Sequence of chain 16.E:
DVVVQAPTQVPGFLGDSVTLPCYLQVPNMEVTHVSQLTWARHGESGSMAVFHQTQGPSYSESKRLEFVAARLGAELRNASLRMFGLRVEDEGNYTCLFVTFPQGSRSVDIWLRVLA

Binding-site contacts:
Ligand atom O5 contacts residue ASN93 of chain 16.E at 2.3 Å (h-bond).
Ligand atom O5 contacts residue TRP111 of chain 16.E at 4.3 Å.
Ligand atom C4 contacts residue TRP111 of chain 16.E at 4.0 Å (hydrophobic).
Ligand atom C2 contacts residue TRP111 of chain 16.E at 4.1 Å (hydrophobic).
Ligand atom C5 contacts residue ASN93 of chain 16.E at 3.5 Å.
Ligand atom N2 contacts residue TRP111 of chain 16.E at 3.5 Å.
Ligand atom C3 contacts residue ASN93 of chain 16.E at 3.1 Å.
Ligand atom C5 contacts residue TRP111 of chain 16.E at 3.7 Å (hydrophobic).
Ligand atom C7 contacts residue GLY92 of chain 16.E at 4.2 Å.
Ligand atom O5 contacts residue ASN93 of chain 16.E at 4.1 Å.
Ligand atom C6 contacts residue HIS42 of chain 16.E at 4.3 Å.
Ligand atom C7 contacts residue TRP111 of chain 16.E at 3.8 Å (hydrophobic).
Ligand atom C1 contacts residue TRP111 of chain 16.E at 3.9 Å (hydrophobic).
Ligand atom C5 contacts residue ASN93 of chain 16.E at 4.0 Å.
Ligand atom O3 contacts residue ASN93 of chain 16.E at 4.0 Å.
Ligand atom C6 contacts residue ASN93 of chain 16.E at 3.1 Å.
Ligand atom C8 contacts residue GLY92 of chain 16.E at 3.6 Å.
Ligand atom C8 contacts residue TRP111 of chain 16.E at 3.3 Å (hydrophobic).
Ligand atom C2 contacts residue ASN93 of chain 16.E at 1.8 Å.
Ligand atom C1 contacts residue ASN93 of chain 16.E at 1.4 Å.
Ligand atom O4 contacts residue TRP111 of chain 16.E at 3.4 Å.
Ligand atom O3 contacts residue TRP111 of chain 16.E at 4.3 Å.
Ligand atom N2 contacts residue GLY92 of chain 16.E at 4.2 Å.
Ligand atom C8 contacts residue GLU91 of chain 16.E at 3.8 Å.
Ligand atom C3 contacts residue TRP111 of chain 16.E at 3.7 Å (hydrophobic).
Ligand atom O7 contacts residue TRP111 of chain 16.E at 3.6 Å.
Ligand atom O7 contacts residue ASN93 of chain 16.E at 3.9 Å.
Ligand atom N2 contacts residue ASN93 of chain 16.E at 2.5 Å (h-bond).
Ligand atom C7 contacts residue ASN93 of chain 16.E at 3.5 Å.
Ligand atom C4 contacts residue ASN93 of chain 16.E at 3.6 Å.

The protein below binds the small molecule below.
Small molecule (SMILES): CC(=O)N[C@H]1[C@H](O[C@H]2[C@H](O)[C@@H](NC(C)=O)CO[C@@H]2CO[C@@H]2O[C@@H](C)[C@@H](O)[C@@H](O)[C@@H]2O)O[C@H](CO)[C@@H](O[C@@H]2O[C@H](CO)[C@@H](O)[C@H](O[C@H]3O[C@H](CO)[C@@H](O)[C@H](O)[C@@H]3O)[C@@H]2O)[C@@H]1O